Sequence of chain 1.B:
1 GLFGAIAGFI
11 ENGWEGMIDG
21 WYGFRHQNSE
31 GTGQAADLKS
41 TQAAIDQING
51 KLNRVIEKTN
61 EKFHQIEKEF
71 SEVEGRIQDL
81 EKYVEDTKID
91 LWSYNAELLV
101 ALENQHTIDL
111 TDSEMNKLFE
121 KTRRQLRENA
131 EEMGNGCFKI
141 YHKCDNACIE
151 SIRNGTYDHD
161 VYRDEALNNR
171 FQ

A protein and the small-molecule ligand that binds it are described below.
Small molecule (SMILES): CC(=O)N[C@H]1[C@H](O[C@H]2[C@H](O)[C@@H](NC(C)=O)CO[C@@H]2CO)O[C@H](CO)[C@@H](O)[C@@H]1O

Binding-site contacts:
Ligand atom C7 contacts residue THR156 of chain 1.B at 4.1 Å.
Ligand atom O5 contacts residue GLU150 of chain 1.B at 4.1 Å.
Ligand atom C1 contacts residue ASN154 of chain 1.B at 1.4 Å.
Ligand atom C6 contacts residue SER151 of chain 1.B at 4.3 Å.
Ligand atom C4 contacts residue ASN154 of chain 1.B at 4.4 Å.
Ligand atom O6 contacts residue SER151 of chain 1.B at 4.3 Å.
Ligand atom O5 contacts residue ASN154 of chain 1.B at 2.4 Å (h-bond).
Ligand atom C1 contacts residue GLU150 of chain 1.B at 4.5 Å.
Ligand atom O6 contacts residue ALA147 of chain 1.B at 3.7 Å.
Ligand atom N2 contacts residue THR156 of chain 1.B at 3.4 Å.
Ligand atom C7 contacts residue ASN154 of chain 1.B at 4.4 Å.
Ligand atom C8 contacts residue THR156 of chain 1.B at 3.8 Å.
Ligand atom C3 contacts residue ASN154 of chain 1.B at 3.9 Å.
Ligand atom C5 contacts residue ASN154 of chain 1.B at 3.7 Å.
Ligand atom O5 contacts residue THR156 of chain 1.B at 3.9 Å.
Ligand atom C1 contacts residue THR156 of chain 1.B at 3.7 Å.
Ligand atom C6 contacts residue ALA147 of chain 1.B at 3.9 Å (hydrophobic).
Ligand atom C2 contacts residue THR156 of chain 1.B at 4.3 Å.
Ligand atom N2 contacts residue ASN154 of chain 1.B at 3.4 Å (h-bond).
Ligand atom O3 contacts residue ASN154 of chain 1.B at 4.4 Å.
Ligand atom O6 contacts residue GLU150 of chain 1.B at 3.5 Å.
Ligand atom C2 contacts residue ASN154 of chain 1.B at 2.6 Å.
Ligand atom C5 contacts residue THR156 of chain 1.B at 3.9 Å.